Binding-site contacts:
Ligand atom OP1 contacts residue PRO183 of chain 1.B at 3.6 Å.
Ligand atom C5' contacts residue PRO183 of chain 1.B at 3.8 Å (hydrophobic).
Ligand atom O3' contacts residue PRO183 of chain 1.B at 3.3 Å.
Ligand atom C1' contacts residue ARG145 of chain 5.B at 3.8 Å.
Ligand atom N3 contacts residue PHE362 of chain 1.B at 3.4 Å.
Ligand atom C5 contacts residue PHE362 of chain 1.B at 4.0 Å (hydrophobic).
Ligand atom C4 contacts residue PHE362 of chain 1.B at 3.6 Å (hydrophobic).
Ligand atom C4' contacts residue MET189 of chain 1.B at 3.8 Å (hydrophobic).
Ligand atom N3 contacts residue SER360 of chain 1.B at 4.0 Å.
Ligand atom OP2 contacts residue ARG198 of chain 1.B at 2.8 Å (salt-bridge).
Ligand atom N1 contacts residue ARG145 of chain 5.B at 3.8 Å.
Ligand atom C5 contacts residue ARG369 of chain 1.B at 3.6 Å.
Ligand atom O4' contacts residue SER187 of chain 1.B at 3.9 Å.
Ligand atom O2 contacts residue ALA185 of chain 1.B at 3.7 Å.
Ligand atom OP1 contacts residue LYS154 of chain 1.B at 4.0 Å.
Ligand atom O2 contacts residue ARG145 of chain 5.B at 4.0 Å.
Ligand atom O3' contacts residue LYS154 of chain 1.B at 3.6 Å.
Ligand atom O4 contacts residue ARG368 of chain 1.B at 4.0 Å.
Ligand atom OP1 contacts residue THR195 of chain 1.B at 3.8 Å.
Ligand atom OP2 contacts residue ARG369 of chain 1.B at 3.2 Å (salt-bridge).
Ligand atom C2' contacts residue SER360 of chain 1.B at 3.9 Å.
Ligand atom O2 contacts residue GLN148 of chain 5.B at 2.9 Å (h-bond).
Ligand atom C2 contacts residue SER360 of chain 1.B at 3.4 Å.
Ligand atom O4' contacts residue ASN184 of chain 1.B at 4.0 Å.
Ligand atom O4 contacts residue SER365 of chain 1.B at 3.2 Å (h-bond).
Ligand atom N1 contacts residue PHE362 of chain 1.B at 4.0 Å.
Ligand atom OP1 contacts residue ARG369 of chain 1.B at 3.3 Å (salt-bridge).
Ligand atom O2' contacts residue PRO183 of chain 1.B at 3.9 Å.
Ligand atom C2 contacts residue PHE362 of chain 1.B at 3.6 Å (hydrophobic).
Ligand atom O2' contacts residue ASN184 of chain 1.B at 3.0 Å (h-bond).
Ligand atom C2 contacts residue ARG145 of chain 5.B at 4.0 Å.
Ligand atom P contacts residue ARG198 of chain 1.B at 3.9 Å.
Ligand atom O4 contacts residue PHE362 of chain 1.B at 3.9 Å.
Ligand atom O2' contacts residue SER187 of chain 1.B at 3.3 Å (h-bond).
Ligand atom O2 contacts residue SER361 of chain 1.B at 3.5 Å (h-bond).
Ligand atom O2 contacts residue SER360 of chain 1.B at 2.8 Å (h-bond).
Ligand atom O4' contacts residue ARG145 of chain 5.B at 3.9 Å.
Ligand atom N3 contacts residue SER361 of chain 1.B at 3.6 Å.
Ligand atom C5' contacts residue MET189 of chain 1.B at 3.9 Å (hydrophobic).
Ligand atom C2 contacts residue GLN148 of chain 5.B at 3.8 Å.

Sequence of chain 1.B:
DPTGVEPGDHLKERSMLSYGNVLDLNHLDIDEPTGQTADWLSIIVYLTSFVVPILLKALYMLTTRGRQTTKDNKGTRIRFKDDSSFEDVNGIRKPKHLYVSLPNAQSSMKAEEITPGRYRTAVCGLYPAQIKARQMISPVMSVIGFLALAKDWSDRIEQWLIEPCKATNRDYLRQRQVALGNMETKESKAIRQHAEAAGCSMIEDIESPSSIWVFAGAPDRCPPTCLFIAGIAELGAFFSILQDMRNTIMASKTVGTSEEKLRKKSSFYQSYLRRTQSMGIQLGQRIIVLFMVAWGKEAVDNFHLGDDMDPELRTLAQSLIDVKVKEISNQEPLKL

Sequence of chain 5.B:
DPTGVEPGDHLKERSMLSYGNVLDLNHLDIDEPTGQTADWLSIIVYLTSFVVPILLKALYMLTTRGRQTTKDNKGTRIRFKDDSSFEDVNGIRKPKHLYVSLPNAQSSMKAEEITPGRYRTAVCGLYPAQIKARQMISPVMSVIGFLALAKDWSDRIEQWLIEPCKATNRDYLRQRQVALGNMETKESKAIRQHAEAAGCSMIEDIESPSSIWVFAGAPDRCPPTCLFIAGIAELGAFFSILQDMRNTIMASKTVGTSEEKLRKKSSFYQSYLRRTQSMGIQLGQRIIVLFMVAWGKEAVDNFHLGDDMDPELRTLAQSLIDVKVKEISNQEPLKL

The small molecule below binds the protein below.
Small molecule (SMILES): O=c1ccn([C@@H]2O[C@H](CO[P](=O)(O)O[C@H]3[C@@H](O)[C@H](n4ccc(=O)[nH]c4=O)O[C@@H]3CO[P](=O)(O)O[C@H]3[C@@H](O)[C@H](n4ccc(=O)[nH]c4=O)O[C@@H]3COP(=O)=O)[C@@H](O)[C@H]2O)c(=O)[nH]1